Binding-site contacts:
Ligand atom O6 contacts residue ASN61 of chain 1.C at 4.3 Å.
Ligand atom O5 contacts residue ASN61 of chain 1.C at 2.4 Å (h-bond).
Ligand atom C4 contacts residue ASN61 of chain 1.C at 4.2 Å.
Ligand atom O7 contacts residue ASN61 of chain 1.C at 3.0 Å (h-bond).
Ligand atom C1 contacts residue ASN61 of chain 1.C at 1.4 Å.
Ligand atom O6 contacts residue GLY59 of chain 1.C at 3.3 Å.
Ligand atom C6 contacts residue GLY59 of chain 1.C at 3.6 Å.
Ligand atom C7 contacts residue ASN61 of chain 1.C at 3.1 Å.
Ligand atom O5 contacts residue THR60 of chain 1.C at 3.9 Å.
Ligand atom C2 contacts residue ASN61 of chain 1.C at 2.4 Å.
Ligand atom C3 contacts residue ASN61 of chain 1.C at 3.8 Å.
Ligand atom C5 contacts residue GLY59 of chain 1.C at 4.3 Å.
Ligand atom C6 contacts residue THR60 of chain 1.C at 4.1 Å.
Ligand atom N2 contacts residue ASN61 of chain 1.C at 2.9 Å (h-bond).
Ligand atom O6 contacts residue THR60 of chain 1.C at 3.0 Å (h-bond).
Ligand atom C8 contacts residue ASN61 of chain 1.C at 4.3 Å.
Ligand atom C5 contacts residue ASN61 of chain 1.C at 3.7 Å.

A small-molecule ligand and the protein it binds are described below.
Small molecule (SMILES): CC(=O)N[C@@H]1[C@@H](O)[C@H](O)[C@@H](CO)O[C@H]1O

Sequence of chain 1.C:
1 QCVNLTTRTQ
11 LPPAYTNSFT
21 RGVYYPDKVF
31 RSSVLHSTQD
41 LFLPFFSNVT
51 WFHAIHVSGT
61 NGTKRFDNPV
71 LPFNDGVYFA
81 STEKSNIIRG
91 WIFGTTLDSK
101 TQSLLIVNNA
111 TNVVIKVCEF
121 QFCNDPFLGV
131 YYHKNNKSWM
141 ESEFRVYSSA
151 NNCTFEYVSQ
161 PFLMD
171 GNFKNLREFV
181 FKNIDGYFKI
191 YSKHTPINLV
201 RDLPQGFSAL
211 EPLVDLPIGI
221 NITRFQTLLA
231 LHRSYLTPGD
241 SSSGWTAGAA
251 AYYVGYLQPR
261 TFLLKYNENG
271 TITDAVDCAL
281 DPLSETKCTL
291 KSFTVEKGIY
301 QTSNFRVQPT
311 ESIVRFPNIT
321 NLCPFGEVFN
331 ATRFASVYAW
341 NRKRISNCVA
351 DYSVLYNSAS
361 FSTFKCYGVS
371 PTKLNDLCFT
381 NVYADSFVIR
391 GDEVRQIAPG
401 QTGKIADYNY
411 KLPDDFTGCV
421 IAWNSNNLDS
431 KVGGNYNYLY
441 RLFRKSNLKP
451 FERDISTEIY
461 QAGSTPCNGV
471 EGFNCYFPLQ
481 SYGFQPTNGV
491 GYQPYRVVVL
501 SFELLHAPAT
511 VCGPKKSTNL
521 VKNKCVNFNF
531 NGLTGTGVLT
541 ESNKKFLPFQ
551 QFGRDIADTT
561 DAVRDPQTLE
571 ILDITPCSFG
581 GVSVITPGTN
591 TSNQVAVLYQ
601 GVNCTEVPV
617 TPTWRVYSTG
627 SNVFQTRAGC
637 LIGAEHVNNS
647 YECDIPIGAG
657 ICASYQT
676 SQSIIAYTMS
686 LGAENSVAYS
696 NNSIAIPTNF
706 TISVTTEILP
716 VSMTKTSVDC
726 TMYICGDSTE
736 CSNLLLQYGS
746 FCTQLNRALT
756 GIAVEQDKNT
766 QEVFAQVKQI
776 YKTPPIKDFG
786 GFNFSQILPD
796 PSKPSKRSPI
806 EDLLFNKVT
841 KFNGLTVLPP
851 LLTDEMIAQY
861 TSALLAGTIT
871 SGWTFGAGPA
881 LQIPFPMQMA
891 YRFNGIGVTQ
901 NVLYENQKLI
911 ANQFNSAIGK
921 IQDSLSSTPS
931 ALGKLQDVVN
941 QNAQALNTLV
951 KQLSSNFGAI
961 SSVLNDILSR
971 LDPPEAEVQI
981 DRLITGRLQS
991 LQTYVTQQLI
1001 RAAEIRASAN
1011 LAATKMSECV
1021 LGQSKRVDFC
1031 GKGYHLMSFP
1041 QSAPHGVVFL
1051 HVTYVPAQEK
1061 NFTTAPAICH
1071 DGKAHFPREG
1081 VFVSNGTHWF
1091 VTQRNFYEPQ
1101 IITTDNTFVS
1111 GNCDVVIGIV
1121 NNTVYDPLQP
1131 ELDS